Sequence of chain 1.B:
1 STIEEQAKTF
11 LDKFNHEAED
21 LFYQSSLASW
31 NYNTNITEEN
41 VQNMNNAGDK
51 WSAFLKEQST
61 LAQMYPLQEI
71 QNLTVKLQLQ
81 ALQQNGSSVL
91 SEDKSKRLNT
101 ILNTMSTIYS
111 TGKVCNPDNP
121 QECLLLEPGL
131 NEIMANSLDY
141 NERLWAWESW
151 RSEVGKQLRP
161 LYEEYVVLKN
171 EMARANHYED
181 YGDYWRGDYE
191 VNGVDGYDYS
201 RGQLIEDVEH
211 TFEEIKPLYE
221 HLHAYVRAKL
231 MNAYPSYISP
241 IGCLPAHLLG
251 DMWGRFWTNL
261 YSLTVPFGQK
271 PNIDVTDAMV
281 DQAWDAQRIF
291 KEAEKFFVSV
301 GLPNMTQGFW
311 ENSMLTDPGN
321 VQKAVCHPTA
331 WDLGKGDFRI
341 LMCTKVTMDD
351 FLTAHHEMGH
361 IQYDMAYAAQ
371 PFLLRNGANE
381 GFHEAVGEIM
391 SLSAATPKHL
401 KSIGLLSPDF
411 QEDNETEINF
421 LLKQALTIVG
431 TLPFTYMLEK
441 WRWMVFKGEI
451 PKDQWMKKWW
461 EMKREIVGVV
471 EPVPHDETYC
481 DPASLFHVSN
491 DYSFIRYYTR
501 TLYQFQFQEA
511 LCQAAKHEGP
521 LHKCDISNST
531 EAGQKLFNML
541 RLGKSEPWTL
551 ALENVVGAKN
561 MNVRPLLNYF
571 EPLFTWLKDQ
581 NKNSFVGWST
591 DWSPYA

A small-molecule ligand and the protein it binds are described below.
Small molecule (SMILES): CC(=O)N[C@H]1[C@H](O[C@H]2[C@H](O)[C@@H](NC(C)=O)CO[C@@H]2CO)O[C@H](CO)[C@@H](O)[C@@H]1O

Binding-site contacts:
Ligand atom O6 contacts residue GLU39 of chain 1.B at 3.1 Å (salt-bridge).
Ligand atom C1 contacts residue ASN40 of chain 1.B at 3.8 Å.
Ligand atom C2 contacts residue ASN35 of chain 1.B at 2.4 Å.
Ligand atom C5 contacts residue ASN35 of chain 1.B at 3.6 Å.
Ligand atom C1 contacts residue THR37 of chain 1.B at 4.4 Å.
Ligand atom C6 contacts residue GLU39 of chain 1.B at 3.3 Å.
Ligand atom O5 contacts residue ASN40 of chain 1.B at 2.9 Å (h-bond).
Ligand atom C8 contacts residue GLU39 of chain 1.B at 4.1 Å.
Ligand atom C5 contacts residue ASN40 of chain 1.B at 3.8 Å.
Ligand atom C6 contacts residue ASN40 of chain 1.B at 3.5 Å.
Ligand atom C7 contacts residue ASN35 of chain 1.B at 3.1 Å.
Ligand atom C7 contacts residue GLN322 of chain 1.B at 4.2 Å.
Ligand atom C2 contacts residue GLU39 of chain 1.B at 3.5 Å.
Ligand atom O6 contacts residue ASN40 of chain 1.B at 2.8 Å (h-bond).
Ligand atom C5 contacts residue THR37 of chain 1.B at 4.0 Å.
Ligand atom O7 contacts residue ASN35 of chain 1.B at 2.9 Å (h-bond).
Ligand atom C7 contacts residue GLU39 of chain 1.B at 3.9 Å.
Ligand atom C1 contacts residue GLU39 of chain 1.B at 3.5 Å.
Ligand atom O4 contacts residue GLU39 of chain 1.B at 4.2 Å.
Ligand atom O7 contacts residue GLN322 of chain 1.B at 4.3 Å.
Ligand atom O3 contacts residue GLU39 of chain 1.B at 4.4 Å.
Ligand atom C8 contacts residue GLN322 of chain 1.B at 3.7 Å.
Ligand atom C6 contacts residue THR37 of chain 1.B at 3.4 Å.
Ligand atom O5 contacts residue THR37 of chain 1.B at 3.5 Å (h-bond).
Ligand atom C3 contacts residue ASN35 of chain 1.B at 3.8 Å.
Ligand atom O5 contacts residue ASN35 of chain 1.B at 2.3 Å (h-bond).
Ligand atom C4 contacts residue GLU39 of chain 1.B at 4.1 Å.
Ligand atom N2 contacts residue ASN35 of chain 1.B at 2.9 Å (h-bond).
Ligand atom C8 contacts residue ASN35 of chain 1.B at 4.4 Å.
Ligand atom C3 contacts residue GLU39 of chain 1.B at 3.5 Å.
Ligand atom C4 contacts residue ASN35 of chain 1.B at 4.2 Å.
Ligand atom C5 contacts residue GLU39 of chain 1.B at 4.0 Å.
Ligand atom O6 contacts residue THR37 of chain 1.B at 3.3 Å (h-bond).
Ligand atom C1 contacts residue ASN35 of chain 1.B at 1.4 Å.
Ligand atom N2 contacts residue GLU39 of chain 1.B at 2.9 Å (salt-bridge).